Sequence of chain 1.B:
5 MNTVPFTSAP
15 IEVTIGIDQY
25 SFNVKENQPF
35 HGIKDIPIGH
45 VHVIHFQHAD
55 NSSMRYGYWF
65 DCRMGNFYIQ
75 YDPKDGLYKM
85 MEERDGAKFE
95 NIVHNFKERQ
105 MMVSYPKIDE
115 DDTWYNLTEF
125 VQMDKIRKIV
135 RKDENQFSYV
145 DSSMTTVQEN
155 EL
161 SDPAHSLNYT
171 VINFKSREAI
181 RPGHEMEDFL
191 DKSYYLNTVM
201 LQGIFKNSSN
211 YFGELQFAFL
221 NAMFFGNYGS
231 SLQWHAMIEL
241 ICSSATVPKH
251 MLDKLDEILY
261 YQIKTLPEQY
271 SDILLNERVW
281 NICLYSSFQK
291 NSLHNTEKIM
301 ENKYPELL

This small molecule binds to this protein.
Small molecule (SMILES): CC(=O)NCc1cccc(Br)c1

Binding-site contacts:
Ligand atom C2 contacts residue GLU87 of chain 1.B at 4.3 Å.
Ligand atom C8 contacts residue TYR72 of chain 1.B at 3.4 Å (hydrophobic).
Ligand atom C7 contacts residue THR11 of chain 1.B at 3.9 Å.
Ligand atom C5 contacts residue ILE96 of chain 1.B at 4.5 Å (hydrophobic).
Ligand atom N contacts residue LYS92 of chain 1.B at 3.6 Å.
Ligand atom BR contacts residue PHE10 of chain 1.B at 3.6 Å.
Ligand atom C6 contacts residue TYR72 of chain 1.B at 3.8 Å (hydrophobic).
Ligand atom C5 contacts residue PHE93 of chain 1.B at 3.9 Å (hydrophobic).
Ligand atom C2 contacts residue GLN74 of chain 1.B at 4.4 Å.
Ligand atom N contacts residue GLU87 of chain 1.B at 4.3 Å.
Ligand atom C6 contacts residue PRO9 of chain 1.B at 3.9 Å (hydrophobic).
Ligand atom C7 contacts residue TYR72 of chain 1.B at 3.5 Å (hydrophobic).
Ligand atom C5 contacts residue TYR72 of chain 1.B at 4.1 Å (hydrophobic).
Ligand atom BR contacts residue THR11 of chain 1.B at 3.5 Å.
Ligand atom BR contacts residue PHE100 of chain 1.B at 3.9 Å.
Ligand atom C7 contacts residue ILE96 of chain 1.B at 4.3 Å (hydrophobic).
Ligand atom C3 contacts residue THR11 of chain 1.B at 4.5 Å.
Ligand atom C contacts residue GLN74 of chain 1.B at 4.3 Å.
Ligand atom C6 contacts residue PHE93 of chain 1.B at 4.2 Å (hydrophobic).
Ligand atom C5 contacts residue GLU87 of chain 1.B at 4.0 Å.
Ligand atom C8 contacts residue THR11 of chain 1.B at 3.3 Å.
Ligand atom C4 contacts residue TYR72 of chain 1.B at 4.0 Å (hydrophobic).
Ligand atom C4 contacts residue GLU87 of chain 1.B at 3.8 Å.
Ligand atom C2 contacts residue TYR72 of chain 1.B at 3.6 Å (hydrophobic).
Ligand atom C6 contacts residue ILE96 of chain 1.B at 3.9 Å (hydrophobic).
Ligand atom BR contacts residue TYR72 of chain 1.B at 4.0 Å.
Ligand atom C1 contacts residue LYS92 of chain 1.B at 3.8 Å.
Ligand atom BR contacts residue ILE96 of chain 1.B at 4.4 Å.
Ligand atom O contacts residue LYS92 of chain 1.B at 3.2 Å (salt-bridge).
Ligand atom C3 contacts residue TYR72 of chain 1.B at 3.4 Å (hydrophobic).
Ligand atom BR contacts residue PRO9 of chain 1.B at 3.8 Å.